Binding-site contacts:
Ligand atom C8 contacts residue LEU141 of chain 1.A at 3.7 Å (hydrophobic).
Ligand atom C7 contacts residue GLU166 of chain 1.A at 3.8 Å.
Ligand atom C11 contacts residue ASN142 of chain 1.A at 3.7 Å.
Ligand atom C7 contacts residue MET165 of chain 1.A at 4.0 Å (hydrophobic).
Ligand atom C19 contacts residue GLN189 of chain 1.A at 3.7 Å.
Ligand atom N3 contacts residue PHE140 of chain 1.A at 3.9 Å.
Ligand atom C21 contacts residue GLN189 of chain 1.A at 3.6 Å.
Ligand atom C9 contacts residue ASN142 of chain 1.A at 3.9 Å.
Ligand atom N3 contacts residue HIS163 of chain 1.A at 2.6 Å (h-bond).
Ligand atom C16 contacts residue HIS164 of chain 1.A at 3.3 Å.
Ligand atom CL1 contacts residue HIS164 of chain 1.A at 3.7 Å.
Ligand atom C17 contacts residue MET165 of chain 1.A at 3.6 Å (hydrophobic).
Ligand atom C12 contacts residue ASN142 of chain 1.A at 3.9 Å.
Ligand atom C8 contacts residue PHE140 of chain 1.A at 3.7 Å (hydrophobic).
Ligand atom C8 contacts residue SER144 of chain 1.A at 3.8 Å.
Ligand atom C17 contacts residue MET49 of chain 1.A at 3.7 Å (hydrophobic).
Ligand atom C16 contacts residue HIS41 of chain 1.A at 3.9 Å.
Ligand atom O1 contacts residue MET165 of chain 1.A at 3.5 Å.
Ligand atom CL1 contacts residue HIS41 of chain 1.A at 3.5 Å.
Ligand atom C10 contacts residue PHE140 of chain 1.A at 3.6 Å (hydrophobic).
Ligand atom CL1 contacts residue ASP187 of chain 1.A at 3.5 Å.
Ligand atom C10 contacts residue ASN142 of chain 1.A at 3.7 Å.
Ligand atom N2 contacts residue CYS145 of chain 1.A at 3.6 Å (h-bond).
Ligand atom C10 contacts residue LEU141 of chain 1.A at 3.6 Å (hydrophobic).
Ligand atom C7 contacts residue HIS163 of chain 1.A at 3.1 Å.
Ligand atom C8 contacts residue HIS163 of chain 1.A at 3.7 Å.
Ligand atom N3 contacts residue GLU166 of chain 1.A at 3.9 Å.
Ligand atom C8 contacts residue GLU166 of chain 1.A at 3.6 Å.
Ligand atom C17 contacts residue HIS164 of chain 1.A at 3.9 Å.
Ligand atom C18 contacts residue MET49 of chain 1.A at 3.5 Å (hydrophobic).
Ligand atom C10 contacts residue GLU166 of chain 1.A at 3.3 Å.
Ligand atom C13 contacts residue ASN142 of chain 1.A at 3.9 Å.
Ligand atom C9 contacts residue GLU166 of chain 1.A at 3.7 Å.
Ligand atom C7 contacts residue SER144 of chain 1.A at 4.0 Å.
Ligand atom CL1 contacts residue MET165 of chain 1.A at 3.8 Å.
Ligand atom C16 contacts residue MET165 of chain 1.A at 3.7 Å (hydrophobic).
Ligand atom C7 contacts residue CYS145 of chain 1.A at 3.7 Å (hydrophobic).
Ligand atom O1 contacts residue GLU166 of chain 1.A at 3.2 Å (salt-bridge).
Ligand atom C9 contacts residue LEU141 of chain 1.A at 3.7 Å (hydrophobic).
Ligand atom N3 contacts residue SER144 of chain 1.A at 3.4 Å (h-bond).

Sequence of chain 1.A:
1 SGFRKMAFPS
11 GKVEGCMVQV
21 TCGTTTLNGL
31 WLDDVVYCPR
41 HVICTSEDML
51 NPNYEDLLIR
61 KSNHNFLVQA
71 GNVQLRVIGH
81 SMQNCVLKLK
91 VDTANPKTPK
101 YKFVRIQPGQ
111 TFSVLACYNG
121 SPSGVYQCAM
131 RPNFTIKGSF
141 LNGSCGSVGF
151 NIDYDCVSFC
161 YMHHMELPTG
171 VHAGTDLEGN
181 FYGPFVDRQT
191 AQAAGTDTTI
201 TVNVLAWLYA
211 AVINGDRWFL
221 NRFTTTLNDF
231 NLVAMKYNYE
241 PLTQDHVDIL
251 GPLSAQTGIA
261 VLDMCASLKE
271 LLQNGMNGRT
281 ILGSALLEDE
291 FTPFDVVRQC

Sequence of chain 1.B:
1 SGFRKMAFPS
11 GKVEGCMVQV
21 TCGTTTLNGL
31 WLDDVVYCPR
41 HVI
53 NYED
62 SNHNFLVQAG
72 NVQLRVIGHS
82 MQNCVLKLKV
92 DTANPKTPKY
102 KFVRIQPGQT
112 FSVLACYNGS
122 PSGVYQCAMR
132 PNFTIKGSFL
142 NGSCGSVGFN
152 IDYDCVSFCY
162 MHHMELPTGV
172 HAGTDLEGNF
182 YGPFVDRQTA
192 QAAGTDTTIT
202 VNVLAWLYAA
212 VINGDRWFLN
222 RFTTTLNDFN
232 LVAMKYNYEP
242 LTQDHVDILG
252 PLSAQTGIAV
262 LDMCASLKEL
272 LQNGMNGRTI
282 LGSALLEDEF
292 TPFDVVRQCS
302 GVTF

The small molecule below binds the protein below.
Small molecule (SMILES): CNC(=O)CN1Cc2ccc(Cl)cc2[C@H](C(=O)Nc2cncc3cc(Cl)ccc23)C1